Sequence of chain 1.A:
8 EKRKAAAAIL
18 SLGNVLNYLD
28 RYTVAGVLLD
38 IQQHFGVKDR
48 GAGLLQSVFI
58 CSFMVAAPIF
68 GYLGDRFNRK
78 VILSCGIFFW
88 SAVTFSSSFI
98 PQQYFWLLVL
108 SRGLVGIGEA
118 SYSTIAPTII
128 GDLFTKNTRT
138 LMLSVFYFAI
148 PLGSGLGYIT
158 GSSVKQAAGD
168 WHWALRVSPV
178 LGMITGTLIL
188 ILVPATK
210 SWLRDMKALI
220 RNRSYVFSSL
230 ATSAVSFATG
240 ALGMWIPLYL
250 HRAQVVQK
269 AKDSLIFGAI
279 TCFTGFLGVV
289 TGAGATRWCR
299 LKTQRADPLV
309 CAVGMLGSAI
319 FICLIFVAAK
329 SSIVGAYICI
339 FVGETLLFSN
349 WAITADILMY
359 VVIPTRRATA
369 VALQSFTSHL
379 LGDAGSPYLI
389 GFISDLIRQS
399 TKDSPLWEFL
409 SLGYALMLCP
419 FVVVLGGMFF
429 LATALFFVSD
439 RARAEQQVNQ

This protein binds this small molecule.
Small molecule (SMILES): CCCCCCCCCCc1ccc(-c2noc(CCCN)n2)cc1

Binding-site contacts:
Ligand atom C21 contacts residue THR238 of chain 1.A at 4.0 Å.
Ligand atom C21 contacts residue GLY242 of chain 1.A at 3.8 Å.
Ligand atom C17 contacts residue THR238 of chain 1.A at 4.3 Å.
Ligand atom C19 contacts residue TYR29 of chain 1.A at 4.2 Å (hydrophobic).
Ligand atom C15 contacts residue TRP349 of chain 1.A at 4.1 Å (hydrophobic).
Ligand atom C20 contacts residue PHE346 of chain 1.A at 4.2 Å (hydrophobic).
Ligand atom C19 contacts residue THR279 of chain 1.A at 4.0 Å.
Ligand atom C13 contacts residue PRO148 of chain 1.A at 3.9 Å (hydrophobic).
Ligand atom C17 contacts residue PHE346 of chain 1.A at 4.2 Å (hydrophobic).
Ligand atom C18 contacts residue SER151 of chain 1.A at 3.3 Å.
Ligand atom N24 contacts residue TYR144 of chain 1.A at 3.4 Å.
Ligand atom C21 contacts residue GLU342 of chain 1.A at 3.4 Å.
Ligand atom C19 contacts residue SER151 of chain 1.A at 4.0 Å.
Ligand atom C13 contacts residue TRP349 of chain 1.A at 3.8 Å (hydrophobic).
Ligand atom C18 contacts residue TYR29 of chain 1.A at 3.3 Å (hydrophobic).
Ligand atom C08 contacts residue ALA350 of chain 1.A at 4.3 Å (hydrophobic).
Ligand atom C19 contacts residue PHE346 of chain 1.A at 3.8 Å (hydrophobic).
Ligand atom N06 contacts residue TYR144 of chain 1.A at 3.8 Å.
Ligand atom C19 contacts residue GLU342 of chain 1.A at 4.3 Å.
Ligand atom C07 contacts residue TYR144 of chain 1.A at 3.7 Å (hydrophobic).
Ligand atom C20 contacts residue THR238 of chain 1.A at 3.7 Å.
Ligand atom C13 contacts residue ILE147 of chain 1.A at 3.8 Å (hydrophobic).
Ligand atom C12 contacts residue TRP349 of chain 1.A at 3.5 Å (hydrophobic).
Ligand atom C21 contacts residue PHE346 of chain 1.A at 3.8 Å (hydrophobic).
Ligand atom C20 contacts residue TYR29 of chain 1.A at 4.1 Å (hydrophobic).
Ligand atom C10 contacts residue TRP349 of chain 1.A at 3.5 Å (hydrophobic).
Ligand atom C16 contacts residue SER151 of chain 1.A at 4.0 Å.
Ligand atom C14 contacts residue TRP349 of chain 1.A at 3.6 Å (hydrophobic).
Ligand atom C18 contacts residue THR238 of chain 1.A at 4.1 Å.
Ligand atom C22 contacts residue TYR144 of chain 1.A at 4.1 Å (hydrophobic).
Ligand atom C21 contacts residue PHE275 of chain 1.A at 4.3 Å (hydrophobic).
Ligand atom C08 contacts residue TYR144 of chain 1.A at 4.0 Å (hydrophobic).
Ligand atom C15 contacts residue ILE147 of chain 1.A at 3.8 Å (hydrophobic).
Ligand atom C11 contacts residue TRP349 of chain 1.A at 4.0 Å (hydrophobic).
Ligand atom C19 contacts residue THR238 of chain 1.A at 4.1 Å.
Ligand atom C23 contacts residue TYR144 of chain 1.A at 3.9 Å (hydrophobic).
Ligand atom C17 contacts residue SER151 of chain 1.A at 3.5 Å.
Ligand atom C20 contacts residue GLY242 of chain 1.A at 3.6 Å.
Ligand atom O25 contacts residue TYR144 of chain 1.A at 3.2 Å.
Ligand atom C05 contacts residue TYR144 of chain 1.A at 3.6 Å (hydrophobic).